Sequence of chain 1.A:
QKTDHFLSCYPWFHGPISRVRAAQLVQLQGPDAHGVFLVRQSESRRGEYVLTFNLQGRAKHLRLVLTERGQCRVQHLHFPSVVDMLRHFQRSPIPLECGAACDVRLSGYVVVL

A small-molecule ligand and the protein it binds are described below.
Small molecule (SMILES): CC(C)C[C@H](NC(=O)[C@H](CCC(=O)O)NC(=O)[C@@H](N)Cc1ccc(OP(=O)(O)O)cc1)C(=O)N[C@@H](CC(C)C)C(=O)N[C@H](C=O)[C@@H](C)O

Binding-site contacts:
Ligand atom CA contacts residue HIS61 of chain 1.A at 3.6 Å.
Ligand atom CD2 contacts residue GLN75 of chain 1.A at 3.6 Å.
Ligand atom CE1 contacts residue SER44 of chain 1.A at 3.5 Å.
Ligand atom N contacts residue PRO95 of chain 1.A at 2.9 Å (h-bond).
Ligand atom C contacts residue PRO95 of chain 1.A at 3.5 Å (hydrophobic).
Ligand atom CG contacts residue ARG63 of chain 1.A at 3.6 Å.
Ligand atom O contacts residue GLN75 of chain 1.A at 3.5 Å (h-bond).
Ligand atom P contacts residue ARG40 of chain 1.A at 3.7 Å.
Ligand atom CA contacts residue HIS61 of chain 1.A at 3.4 Å.
Ligand atom CG2 contacts residue GLU97 of chain 1.A at 3.6 Å.
Ligand atom O contacts residue HIS76 of chain 1.A at 3.0 Å.
Ligand atom OE2 contacts residue LYS60 of chain 1.A at 3.4 Å (salt-bridge).
Ligand atom O1P contacts residue SER44 of chain 1.A at 2.6 Å (h-bond).
Ligand atom OH contacts residue VAL50 of chain 1.A at 3.5 Å.
Ligand atom N contacts residue HIS61 of chain 1.A at 2.6 Å (h-bond).
Ligand atom C contacts residue HIS61 of chain 1.A at 3.5 Å.
Ligand atom CG contacts residue HIS61 of chain 1.A at 3.5 Å.
Ligand atom N contacts residue GLN75 of chain 1.A at 2.9 Å (h-bond).
Ligand atom CB contacts residue GLU97 of chain 1.A at 3.5 Å.
Ligand atom O2P contacts residue ARG40 of chain 1.A at 2.7 Å (salt-bridge).
Ligand atom C contacts residue GLN75 of chain 1.A at 3.5 Å.
Ligand atom OG1 contacts residue PRO95 of chain 1.A at 3.2 Å (h-bond).
Ligand atom CB contacts residue PRO95 of chain 1.A at 3.5 Å (hydrophobic).
Ligand atom OH contacts residue SER44 of chain 1.A at 3.4 Å (h-bond).
Ligand atom CD1 contacts residue VAL74 of chain 1.A at 3.7 Å (hydrophobic).
Ligand atom O contacts residue LEU62 of chain 1.A at 3.6 Å.
Ligand atom CB contacts residue HIS61 of chain 1.A at 3.4 Å.
Ligand atom CD2 contacts residue PRO95 of chain 1.A at 3.6 Å (hydrophobic).
Ligand atom CA contacts residue GLN75 of chain 1.A at 3.2 Å.
Ligand atom O3P contacts residue GLU43 of chain 1.A at 2.8 Å (salt-bridge).
Ligand atom O contacts residue GLN75 of chain 1.A at 3.6 Å (h-bond).
Ligand atom CD1 contacts residue GLU97 of chain 1.A at 3.6 Å.
Ligand atom CA contacts residue PRO95 of chain 1.A at 3.1 Å (hydrophobic).
Ligand atom OH contacts residue SER42 of chain 1.A at 3.0 Å (h-bond).
Ligand atom O2P contacts residue ARG19 of chain 1.A at 3.0 Å (salt-bridge).
Ligand atom O3P contacts residue ARG40 of chain 1.A at 2.8 Å (salt-bridge).
Ligand atom O3P contacts residue SER42 of chain 1.A at 3.5 Å.
Ligand atom O contacts residue GLU97 of chain 1.A at 2.8 Å (salt-bridge).
Ligand atom O contacts residue LEU96 of chain 1.A at 3.7 Å.
Ligand atom P contacts residue SER44 of chain 1.A at 3.5 Å.